Sequence of chain 1.A:
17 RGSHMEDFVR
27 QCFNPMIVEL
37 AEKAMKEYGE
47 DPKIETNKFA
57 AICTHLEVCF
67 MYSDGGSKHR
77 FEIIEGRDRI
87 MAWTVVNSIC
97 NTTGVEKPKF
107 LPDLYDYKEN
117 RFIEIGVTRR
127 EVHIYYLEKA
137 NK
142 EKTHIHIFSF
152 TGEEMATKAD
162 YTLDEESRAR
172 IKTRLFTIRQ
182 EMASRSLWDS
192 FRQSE

The small molecule below binds the protein below.
Small molecule (SMILES): C[C@H](C[C@@H](C[C@H](C[C@@H](CCN1CCCC1=O)N1CCCC1=O)N1CCCC1=O)N1CCCC1=O)N1CCCC1=O

Binding-site contacts:
Ligand atom C32 contacts residue ILE79 of chain 1.A at 3.6 Å (hydrophobic).
Ligand atom O07 contacts residue ILE33 of chain 1.A at 3.4 Å.
Ligand atom C02 contacts residue MET32 of chain 1.A at 4.0 Å (hydrophobic).
Ligand atom C27 contacts residue ARG83 of chain 1.A at 4.1 Å.
Ligand atom N04 contacts residue PHE66 of chain 1.A at 4.3 Å.
Ligand atom O07 contacts residue ASN30 of chain 1.A at 4.3 Å.
Ligand atom C04 contacts residue PHE66 of chain 1.A at 4.1 Å (hydrophobic).
Ligand atom C27 contacts residue ILE79 of chain 1.A at 4.3 Å (hydrophobic).
Ligand atom C03 contacts residue MET32 of chain 1.A at 4.3 Å (hydrophobic).
Ligand atom C27 contacts residue LEU36 of chain 1.A at 4.3 Å (hydrophobic).
Ligand atom C40 contacts residue GLU63 of chain 1.A at 3.5 Å.
Ligand atom C07 contacts residue MET32 of chain 1.A at 3.6 Å (hydrophobic).
Ligand atom C28 contacts residue GLU81 of chain 1.A at 4.2 Å.
Ligand atom C38 contacts residue PHE66 of chain 1.A at 4.2 Å (hydrophobic).
Ligand atom C33 contacts residue SER69 of chain 1.A at 4.2 Å.
Ligand atom C05 contacts residue PHE66 of chain 1.A at 4.4 Å (hydrophobic).
Ligand atom C04 contacts residue MET32 of chain 1.A at 3.4 Å (hydrophobic).
Ligand atom C29 contacts residue ILE79 of chain 1.A at 4.3 Å (hydrophobic).
Ligand atom C41 contacts residue GLU63 of chain 1.A at 4.3 Å.
Ligand atom C28 contacts residue ARG83 of chain 1.A at 4.2 Å.
Ligand atom O03 contacts residue ILE79 of chain 1.A at 3.8 Å.
Ligand atom O07 contacts residue PHE66 of chain 1.A at 4.3 Å.
Ligand atom C26 contacts residue PHE66 of chain 1.A at 4.0 Å (hydrophobic).
Ligand atom C08 contacts residue PHE66 of chain 1.A at 3.8 Å (hydrophobic).
Ligand atom N07 contacts residue PHE66 of chain 1.A at 3.9 Å.
Ligand atom C26 contacts residue LEU36 of chain 1.A at 3.7 Å (hydrophobic).
Ligand atom O07 contacts residue MET32 of chain 1.A at 4.0 Å.
Ligand atom C27 contacts residue PHE66 of chain 1.A at 4.0 Å (hydrophobic).
Ligand atom C06 contacts residue MET32 of chain 1.A at 3.7 Å (hydrophobic).
Ligand atom C39 contacts residue PHE66 of chain 1.A at 4.1 Å (hydrophobic).
Ligand atom C39 contacts residue ILE33 of chain 1.A at 4.0 Å (hydrophobic).
Ligand atom C27 contacts residue GLY82 of chain 1.A at 4.0 Å.
Ligand atom C05 contacts residue MET32 of chain 1.A at 4.1 Å (hydrophobic).
Ligand atom C33 contacts residue ILE79 of chain 1.A at 3.4 Å (hydrophobic).
Ligand atom C09 contacts residue PHE66 of chain 1.A at 4.2 Å (hydrophobic).
Ligand atom C40 contacts residue ILE33 of chain 1.A at 4.0 Å (hydrophobic).
Ligand atom C27 contacts residue GLU81 of chain 1.A at 3.7 Å.
Ligand atom C41 contacts residue MET67 of chain 1.A at 3.6 Å (hydrophobic).
Ligand atom C38 contacts residue MET67 of chain 1.A at 3.8 Å (hydrophobic).
Ligand atom C28 contacts residue ILE79 of chain 1.A at 3.9 Å (hydrophobic).